Sequence of chain 2.A:
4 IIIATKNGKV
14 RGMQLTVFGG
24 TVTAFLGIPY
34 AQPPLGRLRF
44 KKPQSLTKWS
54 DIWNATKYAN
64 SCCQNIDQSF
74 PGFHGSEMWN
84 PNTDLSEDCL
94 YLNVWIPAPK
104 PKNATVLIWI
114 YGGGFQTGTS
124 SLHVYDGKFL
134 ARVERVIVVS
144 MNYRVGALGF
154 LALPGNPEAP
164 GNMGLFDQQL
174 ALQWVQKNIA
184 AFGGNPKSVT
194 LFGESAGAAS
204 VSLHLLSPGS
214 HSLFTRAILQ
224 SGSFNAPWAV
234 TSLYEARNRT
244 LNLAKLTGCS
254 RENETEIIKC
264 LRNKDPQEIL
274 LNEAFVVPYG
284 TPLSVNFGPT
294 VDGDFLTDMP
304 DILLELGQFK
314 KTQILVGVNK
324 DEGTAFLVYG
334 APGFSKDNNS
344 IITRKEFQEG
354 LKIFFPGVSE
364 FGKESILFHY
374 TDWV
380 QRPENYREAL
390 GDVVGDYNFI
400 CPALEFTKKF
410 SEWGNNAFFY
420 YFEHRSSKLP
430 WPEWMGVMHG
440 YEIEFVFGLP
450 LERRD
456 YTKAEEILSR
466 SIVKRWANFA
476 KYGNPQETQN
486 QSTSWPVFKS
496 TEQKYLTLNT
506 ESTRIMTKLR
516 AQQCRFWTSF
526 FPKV

Binding-site contacts:
Ligand atom C1 contacts residue ASN245 of chain 2.A at 4.4 Å.
Ligand atom C3 contacts residue PHE278 of chain 2.A at 3.3 Å (hydrophobic).
Ligand atom C4 contacts residue ASN241 of chain 2.A at 4.3 Å.
Ligand atom C1 contacts residue ASN241 of chain 2.A at 1.4 Å.
Ligand atom C4 contacts residue ASN245 of chain 2.A at 4.3 Å.
Ligand atom O4 contacts residue LEU249 of chain 2.A at 3.7 Å.
Ligand atom C6 contacts residue ASN245 of chain 2.A at 3.6 Å.
Ligand atom C1 contacts residue ASN245 of chain 2.A at 3.9 Å.
Ligand atom O4 contacts residue PHE278 of chain 2.A at 3.7 Å.
Ligand atom O2 contacts residue PRO281 of chain 2.A at 3.9 Å.
Ligand atom C3 contacts residue ASN241 of chain 2.A at 3.8 Å.
Ligand atom O5 contacts residue ASN245 of chain 2.A at 3.0 Å (h-bond).
Ligand atom C5 contacts residue ASN241 of chain 2.A at 3.7 Å.
Ligand atom C2 contacts residue ASN241 of chain 2.A at 2.5 Å.
Ligand atom C4 contacts residue LEU249 of chain 2.A at 4.1 Å (hydrophobic).
Ligand atom O3 contacts residue PRO281 of chain 2.A at 3.8 Å.
Ligand atom O6 contacts residue ASN245 of chain 2.A at 3.7 Å.
Ligand atom N2 contacts residue ASN241 of chain 2.A at 2.9 Å (h-bond).
Ligand atom O5 contacts residue PRO281 of chain 2.A at 4.3 Å.
Ligand atom O3 contacts residue VAL280 of chain 2.A at 4.2 Å.
Ligand atom C6 contacts residue LYS248 of chain 2.A at 4.1 Å.
Ligand atom O5 contacts residue ASN245 of chain 2.A at 3.9 Å.
Ligand atom O5 contacts residue ASN241 of chain 2.A at 2.4 Å (h-bond).
Ligand atom O3 contacts residue PHE278 of chain 2.A at 3.0 Å (h-bond).
Ligand atom C6 contacts residue ASN245 of chain 2.A at 3.6 Å.
Ligand atom C5 contacts residue PRO281 of chain 2.A at 4.3 Å (hydrophobic).
Ligand atom C2 contacts residue PRO281 of chain 2.A at 4.4 Å (hydrophobic).
Ligand atom C6 contacts residue LEU249 of chain 2.A at 3.6 Å (hydrophobic).
Ligand atom C7 contacts residue ASN241 of chain 2.A at 3.9 Å.
Ligand atom C4 contacts residue PHE278 of chain 2.A at 3.1 Å (hydrophobic).
Ligand atom C5 contacts residue PHE278 of chain 2.A at 4.4 Å (hydrophobic).
Ligand atom O3 contacts residue PRO281 of chain 2.A at 4.3 Å.
Ligand atom C5 contacts residue ASN245 of chain 2.A at 3.3 Å.
Ligand atom C5 contacts residue ASN245 of chain 2.A at 4.1 Å.
Ligand atom C8 contacts residue ASN241 of chain 2.A at 4.1 Å.

A protein and the small-molecule ligand that binds it are described below.
Small molecule (SMILES): CC(=O)N[C@H]1[C@H](O[C@H]2[C@H](O)[C@@H](NC(C)=O)CO[C@@H]2CO[C@@H]2O[C@@H](C)[C@@H](O)[C@@H](O)[C@@H]2O)O[C@H](CO)[C@@H](O)[C@@H]1O